The small molecule below binds the protein below.
Small molecule (SMILES): CC[C@H](C)[C@H](NC(=O)[C@H](CO)NC(=O)[C@H](C)NC(=O)[C@H](C)NC(=O)[C@H](CC(N)=O)NC(=O)[C@H](CCC(N)=O)NC(=O)[C@H](CC(C)C)NC(=O)[C@H](C)NC(=O)[C@@H](N)CO)C(=O)N[C@@H](C)C(=O)O

Sequence of chain 1.E:
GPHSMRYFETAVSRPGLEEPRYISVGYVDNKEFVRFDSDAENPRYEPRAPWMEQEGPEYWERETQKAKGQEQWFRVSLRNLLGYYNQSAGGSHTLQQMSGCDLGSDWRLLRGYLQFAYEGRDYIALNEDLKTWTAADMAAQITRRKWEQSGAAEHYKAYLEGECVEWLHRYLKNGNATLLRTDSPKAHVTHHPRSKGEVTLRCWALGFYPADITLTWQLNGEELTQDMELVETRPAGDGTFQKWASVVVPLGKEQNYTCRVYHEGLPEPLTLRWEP

Binding-site contacts:
Ligand atom O contacts residue TRP73 of chain 1.E at 3.3 Å (h-bond).
Ligand atom O contacts residue LYS146 of chain 1.E at 3.1 Å.
Ligand atom N contacts residue TYR156 of chain 1.E at 2.9 Å (h-bond).
Ligand atom CB contacts residue LYS66 of chain 1.E at 3.1 Å.
Ligand atom O contacts residue HIS155 of chain 1.E at 2.6 Å (h-bond).
Ligand atom N contacts residue TYR7 of chain 1.E at 3.3 Å (h-bond).
Ligand atom OD1 contacts residue GLN70 of chain 1.E at 3.0 Å (h-bond).
Ligand atom O contacts residue GLN70 of chain 1.E at 3.0 Å (h-bond).
Ligand atom N contacts residue SER77 of chain 1.E at 3.5 Å (h-bond).
Ligand atom O contacts residue TRP73 of chain 1.E at 3.2 Å (h-bond).
Ligand atom O contacts residue TYR159 of chain 1.E at 2.7 Å (h-bond).
Ligand atom CB contacts residue GLU163 of chain 1.E at 3.3 Å.
Ligand atom OG contacts residue SER150 of chain 1.E at 2.7 Å (h-bond).
Ligand atom OXT contacts residue LYS146 of chain 1.E at 3.5 Å (salt-bridge).
Ligand atom C contacts residue TYR84 of chain 1.E at 3.3 Å (hydrophobic).
Ligand atom ND2 contacts residue TRP73 of chain 1.E at 3.0 Å.
Ligand atom CD1 contacts residue VAL76 of chain 1.E at 3.2 Å (hydrophobic).
Ligand atom N contacts residue TYR171 of chain 1.E at 2.9 Å (h-bond).
Ligand atom O contacts residue TYR84 of chain 1.E at 2.4 Å (h-bond).
Ligand atom OD1 contacts residue GLN97 of chain 1.E at 3.2 Å (h-bond).
Ligand atom ND2 contacts residue GLN97 of chain 1.E at 3.1 Å (h-bond).
Ligand atom O contacts residue LYS66 of chain 1.E at 2.9 Å.
Ligand atom CB contacts residue GLU63 of chain 1.E at 3.4 Å.
Ligand atom CA contacts residue TRP73 of chain 1.E at 3.5 Å (hydrophobic).
Ligand atom CB contacts residue TYR159 of chain 1.E at 3.2 Å (hydrophobic).
Ligand atom O contacts residue TRP147 of chain 1.E at 3.5 Å (h-bond).
Ligand atom N contacts residue GLN70 of chain 1.E at 3.1 Å (h-bond).
Ligand atom CB contacts residue TYR156 of chain 1.E at 3.4 Å (hydrophobic).
Ligand atom OG contacts residue GLU163 of chain 1.E at 2.5 Å (salt-bridge).
Ligand atom OG contacts residue TRP167 of chain 1.E at 3.2 Å.
Ligand atom O contacts residue TRP147 of chain 1.E at 3.4 Å (h-bond).
Ligand atom N contacts residue GLU63 of chain 1.E at 3.3 Å (salt-bridge).
Ligand atom N contacts residue HIS155 of chain 1.E at 3.4 Å.
Ligand atom CD1 contacts residue TYR159 of chain 1.E at 3.2 Å (hydrophobic).
Ligand atom CD2 contacts residue GLN97 of chain 1.E at 3.4 Å.
Ligand atom OXT contacts residue ASN80 of chain 1.E at 3.4 Å (h-bond).
Ligand atom CG2 contacts residue TRP73 of chain 1.E at 2.9 Å (hydrophobic).
Ligand atom CA contacts residue HIS155 of chain 1.E at 3.4 Å.
Ligand atom CA contacts residue GLU63 of chain 1.E at 2.9 Å.
Ligand atom O contacts residue THR143 of chain 1.E at 2.6 Å (h-bond).